Sequence of chain 31.A:
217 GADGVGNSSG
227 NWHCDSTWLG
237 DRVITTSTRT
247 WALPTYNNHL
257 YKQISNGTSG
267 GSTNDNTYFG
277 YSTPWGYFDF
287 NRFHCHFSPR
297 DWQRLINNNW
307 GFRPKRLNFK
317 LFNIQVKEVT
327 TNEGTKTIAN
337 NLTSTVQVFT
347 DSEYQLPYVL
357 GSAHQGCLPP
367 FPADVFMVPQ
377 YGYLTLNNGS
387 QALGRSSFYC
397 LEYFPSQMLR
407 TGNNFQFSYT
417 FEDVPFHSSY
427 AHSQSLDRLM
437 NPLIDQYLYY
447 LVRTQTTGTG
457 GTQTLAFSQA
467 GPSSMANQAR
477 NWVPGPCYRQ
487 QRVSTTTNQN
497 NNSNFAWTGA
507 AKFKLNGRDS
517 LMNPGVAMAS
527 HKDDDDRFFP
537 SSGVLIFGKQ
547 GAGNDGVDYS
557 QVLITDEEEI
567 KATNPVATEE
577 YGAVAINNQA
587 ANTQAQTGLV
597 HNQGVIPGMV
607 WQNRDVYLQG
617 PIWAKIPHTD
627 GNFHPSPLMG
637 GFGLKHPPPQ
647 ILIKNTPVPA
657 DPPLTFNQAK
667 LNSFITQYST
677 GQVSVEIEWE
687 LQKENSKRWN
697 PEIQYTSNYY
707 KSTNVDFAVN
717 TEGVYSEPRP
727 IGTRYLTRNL

Sequence of chain 40.A:
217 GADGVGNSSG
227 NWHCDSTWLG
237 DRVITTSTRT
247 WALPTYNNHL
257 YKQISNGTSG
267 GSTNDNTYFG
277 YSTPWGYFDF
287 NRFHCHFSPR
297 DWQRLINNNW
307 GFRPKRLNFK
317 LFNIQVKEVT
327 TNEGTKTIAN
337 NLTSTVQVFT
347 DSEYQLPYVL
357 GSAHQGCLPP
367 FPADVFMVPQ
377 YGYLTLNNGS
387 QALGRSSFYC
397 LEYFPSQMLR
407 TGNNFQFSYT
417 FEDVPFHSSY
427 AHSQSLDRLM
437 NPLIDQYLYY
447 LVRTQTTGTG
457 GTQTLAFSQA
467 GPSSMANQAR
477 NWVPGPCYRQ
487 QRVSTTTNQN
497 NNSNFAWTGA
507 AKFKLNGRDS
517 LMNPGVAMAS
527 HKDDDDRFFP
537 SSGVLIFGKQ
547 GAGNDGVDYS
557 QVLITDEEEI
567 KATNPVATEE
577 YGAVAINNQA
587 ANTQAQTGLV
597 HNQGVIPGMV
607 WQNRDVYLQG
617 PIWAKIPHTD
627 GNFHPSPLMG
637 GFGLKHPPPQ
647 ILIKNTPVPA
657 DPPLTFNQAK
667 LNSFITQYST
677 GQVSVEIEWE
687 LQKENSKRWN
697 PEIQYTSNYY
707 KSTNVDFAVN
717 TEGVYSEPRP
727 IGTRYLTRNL

Binding-site contacts:
Ligand atom C5 contacts residue SER632 of chain 31.A at 4.1 Å.
Ligand atom C2 contacts residue GLY639 of chain 31.A at 3.1 Å.
Ligand atom C2 contacts residue PRO421 of chain 31.A at 4.5 Å (hydrophobic).
Ligand atom C2' contacts residue HIS630 of chain 31.A at 3.2 Å.
Ligand atom N7 contacts residue HIS630 of chain 31.A at 4.1 Å.
Ligand atom N7 contacts residue ASN609 of chain 31.A at 3.8 Å.
Ligand atom C2 contacts residue PRO631 of chain 31.A at 3.3 Å (hydrophobic).
Ligand atom N6 contacts residue GLY639 of chain 31.A at 3.6 Å (h-bond).
Ligand atom C6 contacts residue PRO631 of chain 31.A at 3.9 Å (hydrophobic).
Ligand atom N1 contacts residue VAL420 of chain 31.A at 3.7 Å.
Ligand atom C3' contacts residue HIS630 of chain 31.A at 4.4 Å.
Ligand atom N6 contacts residue VAL420 of chain 31.A at 4.0 Å.
Ligand atom C1' contacts residue PRO631 of chain 31.A at 4.3 Å (hydrophobic).
Ligand atom N9 contacts residue PRO421 of chain 31.A at 4.4 Å.
Ligand atom C6 contacts residue VAL420 of chain 31.A at 4.0 Å (hydrophobic).
Ligand atom N7 contacts residue PRO421 of chain 31.A at 4.2 Å.
Ligand atom N6 contacts residue SER632 of chain 31.A at 3.3 Å (h-bond).
Ligand atom C2 contacts residue VAL420 of chain 31.A at 4.3 Å (hydrophobic).
Ligand atom N1 contacts residue PHE638 of chain 31.A at 4.3 Å.
Ligand atom C5 contacts residue PRO631 of chain 31.A at 4.2 Å (hydrophobic).
Ligand atom N1 contacts residue PRO631 of chain 31.A at 3.5 Å (h-bond).
Ligand atom C4 contacts residue PRO631 of chain 31.A at 4.0 Å (hydrophobic).
Ligand atom C8 contacts residue HIS630 of chain 31.A at 3.3 Å.
Ligand atom N6 contacts residue PHE638 of chain 31.A at 3.9 Å.
Ligand atom N3 contacts residue PRO631 of chain 31.A at 3.6 Å.
Ligand atom C8 contacts residue PRO421 of chain 31.A at 4.3 Å (hydrophobic).
Ligand atom C6 contacts residue GLY639 of chain 31.A at 3.8 Å.
Ligand atom C1' contacts residue HIS630 of chain 31.A at 4.0 Å.
Ligand atom N7 contacts residue SER632 of chain 31.A at 4.1 Å.
Ligand atom N9 contacts residue HIS630 of chain 31.A at 4.2 Å.
Ligand atom N3 contacts residue GLY639 of chain 31.A at 4.3 Å.
Ligand atom C4 contacts residue PRO421 of chain 31.A at 4.3 Å (hydrophobic).
Ligand atom C6 contacts residue SER632 of chain 31.A at 3.9 Å.
Ligand atom N1 contacts residue PRO421 of chain 31.A at 4.3 Å.
Ligand atom N1 contacts residue GLY639 of chain 31.A at 3.1 Å (h-bond).
Ligand atom O2P contacts residue ASP626 of chain 40.A at 4.2 Å.
Ligand atom C6 contacts residue PRO421 of chain 31.A at 4.1 Å (hydrophobic).
Ligand atom C5 contacts residue PRO421 of chain 31.A at 4.1 Å (hydrophobic).
Ligand atom O1P contacts residue LYS641 of chain 40.A at 4.0 Å.
Ligand atom N6 contacts residue GLY637 of chain 31.A at 3.7 Å.

This small molecule binds to this protein.
Small molecule (SMILES): Nc1ncnc2c1ncn2[C@H]1C[C@H](O)[C@@H](COP(=O)(O)O)O1